Sequence of chain 1.C:
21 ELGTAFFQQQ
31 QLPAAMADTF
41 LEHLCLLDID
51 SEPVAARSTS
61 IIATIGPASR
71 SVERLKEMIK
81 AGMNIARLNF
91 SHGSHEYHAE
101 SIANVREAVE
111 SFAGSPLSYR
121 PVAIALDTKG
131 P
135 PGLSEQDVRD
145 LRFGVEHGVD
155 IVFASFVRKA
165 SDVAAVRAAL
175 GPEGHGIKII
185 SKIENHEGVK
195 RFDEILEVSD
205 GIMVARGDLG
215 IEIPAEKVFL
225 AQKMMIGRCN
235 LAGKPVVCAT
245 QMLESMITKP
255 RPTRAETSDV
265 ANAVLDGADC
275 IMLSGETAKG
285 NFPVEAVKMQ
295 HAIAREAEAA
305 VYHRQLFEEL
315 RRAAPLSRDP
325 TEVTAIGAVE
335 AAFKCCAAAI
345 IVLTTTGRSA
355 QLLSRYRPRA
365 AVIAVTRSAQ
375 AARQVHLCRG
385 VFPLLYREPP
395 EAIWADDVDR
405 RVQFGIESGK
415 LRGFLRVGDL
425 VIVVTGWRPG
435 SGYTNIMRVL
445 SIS

Binding-site contacts:
Ligand atom O3P contacts residue PRO433 of chain 1.C at 3.5 Å.
Ligand atom O5P contacts residue THR349 of chain 1.C at 3.2 Å (h-bond).
Ligand atom C5 contacts residue GLY434 of chain 1.C at 3.5 Å.
Ligand atom O5P contacts residue THR350 of chain 1.C at 2.6 Å (h-bond).
Ligand atom O6 contacts residue THR348 of chain 1.C at 3.6 Å.
Ligand atom O2P contacts residue ARG405 of chain 1.C at 2.6 Å (salt-bridge).
Ligand atom O4 contacts residue GLY434 of chain 1.C at 2.7 Å (h-bond).
Ligand atom O3 contacts residue GLY430 of chain 1.C at 3.0 Å.
Ligand atom O4 contacts residue TYR437 of chain 1.C at 2.8 Å (h-bond).
Ligand atom O6P contacts residue SER435 of chain 1.C at 2.9 Å (h-bond).
Ligand atom O5P contacts residue SER435 of chain 1.C at 2.7 Å (h-bond).
Ligand atom O6P contacts residue SER353 of chain 1.C at 3.6 Å.
Ligand atom O4P contacts residue THR348 of chain 1.C at 2.6 Å (h-bond).
Ligand atom C3 contacts residue ARG432 of chain 1.C at 3.3 Å.
Ligand atom P2 contacts residue THR350 of chain 1.C at 3.6 Å.
Ligand atom O4 contacts residue THR438 of chain 1.C at 3.3 Å (h-bond).
Ligand atom P1 contacts residue ARG405 of chain 1.C at 3.6 Å.
Ligand atom P2 contacts residue SER353 of chain 1.C at 3.5 Å.
Ligand atom O4P contacts residue SER353 of chain 1.C at 2.6 Å (h-bond).
Ligand atom C6 contacts residue THR438 of chain 1.C at 3.4 Å.
Ligand atom O3P contacts residue GLY434 of chain 1.C at 2.8 Å (h-bond).
Ligand atom O2 contacts residue LEU347 of chain 1.C at 3.5 Å.
Ligand atom P2 contacts residue SER435 of chain 1.C at 3.3 Å.
Ligand atom O6 contacts residue THR349 of chain 1.C at 3.2 Å (h-bond).
Ligand atom O2P contacts residue THR349 of chain 1.C at 3.6 Å.
Ligand atom C3 contacts residue GLY434 of chain 1.C at 3.6 Å.
Ligand atom O2 contacts residue GLY430 of chain 1.C at 3.3 Å (h-bond).
Ligand atom C4 contacts residue GLY434 of chain 1.C at 3.5 Å.
Ligand atom O6P contacts residue GLY436 of chain 1.C at 2.8 Å (h-bond).
Ligand atom O4 contacts residue GLY436 of chain 1.C at 3.7 Å.
Ligand atom C6 contacts residue SER353 of chain 1.C at 3.6 Å.
Ligand atom O5P contacts residue THR348 of chain 1.C at 3.5 Å (h-bond).
Ligand atom O1 contacts residue GLY434 of chain 1.C at 3.6 Å.
Ligand atom O4P contacts residue ARG352 of chain 1.C at 3.7 Å.
Ligand atom P2 contacts residue THR348 of chain 1.C at 3.5 Å.
Ligand atom O5 contacts residue LEU347 of chain 1.C at 3.6 Å (h-bond).
Ligand atom C6 contacts residue LEU347 of chain 1.C at 3.5 Å (hydrophobic).
Ligand atom O1P contacts residue TRP398 of chain 1.C at 2.7 Å (h-bond).
Ligand atom O1P contacts residue ARG405 of chain 1.C at 2.6 Å (salt-bridge).
Ligand atom O3 contacts residue ARG432 of chain 1.C at 2.6 Å (salt-bridge).

This small molecule binds to this protein.
Small molecule (SMILES): O=P(O)(O)OC[C@H]1O[C@](O)(COP(=O)(O)O)[C@@H](O)[C@@H]1O